This small molecule binds to this protein.
Small molecule (SMILES): O=c1cc[nH]c(=O)[nH]1

Sequence of chain 1.B:
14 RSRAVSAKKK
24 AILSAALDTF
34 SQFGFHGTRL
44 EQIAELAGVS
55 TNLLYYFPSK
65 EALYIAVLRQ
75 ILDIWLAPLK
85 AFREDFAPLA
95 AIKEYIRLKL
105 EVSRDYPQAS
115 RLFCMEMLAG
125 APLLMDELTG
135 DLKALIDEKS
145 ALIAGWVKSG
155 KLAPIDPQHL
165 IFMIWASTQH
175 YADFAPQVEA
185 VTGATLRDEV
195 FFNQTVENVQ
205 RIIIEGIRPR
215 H

Binding-site contacts:
Ligand atom N3 contacts residue TRP79 of chain 1.B at 3.5 Å.
Ligand atom C2 contacts residue PHE117 of chain 1.B at 4.2 Å (hydrophobic).
Ligand atom C5 contacts residue LEU76 of chain 1.B at 4.2 Å (hydrophobic).
Ligand atom C6 contacts residue GLN181 of chain 1.A at 3.5 Å.
Ligand atom C4 contacts residue TRP79 of chain 1.B at 3.5 Å (hydrophobic).
Ligand atom C2 contacts residue TRP169 of chain 1.B at 3.6 Å (hydrophobic).
Ligand atom N3 contacts residue LYS103 of chain 1.B at 3.8 Å.
Ligand atom O2 contacts residue TRP79 of chain 1.B at 4.0 Å.
Ligand atom N3 contacts residue TRP169 of chain 1.B at 3.3 Å.
Ligand atom O4 contacts residue TRP79 of chain 1.B at 3.4 Å.
Ligand atom O2 contacts residue TRP169 of chain 1.B at 4.0 Å.
Ligand atom C6 contacts residue LEU136 of chain 1.B at 4.3 Å (hydrophobic).
Ligand atom O2 contacts residue PHE117 of chain 1.B at 3.9 Å.
Ligand atom C2 contacts residue TRP79 of chain 1.B at 3.8 Å (hydrophobic).
Ligand atom O4 contacts residue GLN173 of chain 1.B at 3.6 Å (h-bond).
Ligand atom N3 contacts residue GLN173 of chain 1.B at 2.5 Å (h-bond).
Ligand atom O2 contacts residue PHE178 of chain 1.A at 3.4 Å.
Ligand atom N1 contacts residue LEU76 of chain 1.B at 4.2 Å.
Ligand atom C4 contacts residue TRP169 of chain 1.B at 3.3 Å (hydrophobic).
Ligand atom N1 contacts residue TRP169 of chain 1.B at 3.7 Å.
Ligand atom C6 contacts residue TRP169 of chain 1.B at 3.7 Å (hydrophobic).
Ligand atom O4 contacts residue TYR99 of chain 1.B at 4.3 Å.
Ligand atom C2 contacts residue GLN173 of chain 1.B at 3.5 Å.
Ligand atom N1 contacts residue GLN181 of chain 1.A at 2.6 Å (h-bond).
Ligand atom C5 contacts residue TRP169 of chain 1.B at 3.4 Å (hydrophobic).
Ligand atom C4 contacts residue GLN173 of chain 1.B at 3.5 Å.
Ligand atom O4 contacts residue LYS103 of chain 1.B at 2.9 Å (salt-bridge).
Ligand atom N1 contacts residue PHE117 of chain 1.B at 4.0 Å.
Ligand atom C6 contacts residue TRP79 of chain 1.B at 4.2 Å (hydrophobic).
Ligand atom C6 contacts residue LEU76 of chain 1.B at 3.5 Å (hydrophobic).
Ligand atom O4 contacts residue TRP169 of chain 1.B at 3.1 Å.
Ligand atom O2 contacts residue GLN181 of chain 1.A at 3.1 Å (h-bond).
Ligand atom C4 contacts residue LYS103 of chain 1.B at 3.7 Å.
Ligand atom C5 contacts residue LEU80 of chain 1.B at 3.6 Å (hydrophobic).
Ligand atom C6 contacts residue LEU80 of chain 1.B at 4.3 Å (hydrophobic).
Ligand atom O2 contacts residue GLN173 of chain 1.B at 3.0 Å (h-bond).
Ligand atom C5 contacts residue TRP79 of chain 1.B at 3.9 Å (hydrophobic).
Ligand atom N1 contacts residue TRP79 of chain 1.B at 4.2 Å.
Ligand atom C2 contacts residue GLN181 of chain 1.A at 3.5 Å.

Sequence of chain 1.A:
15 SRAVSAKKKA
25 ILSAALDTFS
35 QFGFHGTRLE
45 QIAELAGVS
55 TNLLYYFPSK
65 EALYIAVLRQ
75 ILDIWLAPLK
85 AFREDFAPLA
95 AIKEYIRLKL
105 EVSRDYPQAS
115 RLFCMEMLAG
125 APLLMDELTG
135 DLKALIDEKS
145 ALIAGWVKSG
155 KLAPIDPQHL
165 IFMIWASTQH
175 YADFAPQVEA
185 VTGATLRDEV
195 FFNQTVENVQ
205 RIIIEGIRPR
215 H